A small-molecule ligand and the protein it binds are described below.
Small molecule (SMILES): Nc1ncnc2c([C@@H]3O[C@H](COP(=O)(O)O)[C@@H](O)[C@H]3O)n[nH]c12

Sequence of chain 1.C:
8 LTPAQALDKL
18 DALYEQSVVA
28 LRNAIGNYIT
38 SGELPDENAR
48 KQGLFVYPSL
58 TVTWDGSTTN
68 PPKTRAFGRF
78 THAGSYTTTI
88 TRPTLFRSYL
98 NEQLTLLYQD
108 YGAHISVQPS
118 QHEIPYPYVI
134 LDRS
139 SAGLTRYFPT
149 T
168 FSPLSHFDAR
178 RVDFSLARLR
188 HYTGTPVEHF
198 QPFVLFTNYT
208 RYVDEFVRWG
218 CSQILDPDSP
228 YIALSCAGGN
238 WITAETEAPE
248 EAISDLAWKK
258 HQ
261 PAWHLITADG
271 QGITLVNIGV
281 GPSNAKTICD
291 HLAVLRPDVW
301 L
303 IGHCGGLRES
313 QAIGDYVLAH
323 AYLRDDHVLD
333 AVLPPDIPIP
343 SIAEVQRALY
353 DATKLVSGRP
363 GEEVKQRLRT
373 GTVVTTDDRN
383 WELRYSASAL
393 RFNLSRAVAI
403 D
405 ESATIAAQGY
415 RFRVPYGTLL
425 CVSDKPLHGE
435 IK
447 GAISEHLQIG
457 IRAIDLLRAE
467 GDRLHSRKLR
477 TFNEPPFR

Binding-site contacts:
Ligand atom C2' contacts residue MSE404 of chain 1.D at 3.7 Å.
Ligand atom C4 contacts residue ILE402 of chain 1.D at 3.8 Å (hydrophobic).
Ligand atom N1 contacts residue TRP383 of chain 1.D at 3.0 Å (h-bond).
Ligand atom N8 contacts residue LYS436 of chain 1.D at 3.2 Å (salt-bridge).
Ligand atom O2P contacts residue HIS188 of chain 1.C at 2.8 Å (h-bond).
Ligand atom N8 contacts residue CYS306 of chain 1.D at 3.8 Å.
Ligand atom C2' contacts residue ASN205 of chain 1.D at 3.8 Å.
Ligand atom O3P contacts residue LYS436 of chain 1.D at 2.9 Å (salt-bridge).
Ligand atom N3 contacts residue ASP403 of chain 1.D at 3.8 Å.
Ligand atom N1 contacts residue ARG381 of chain 1.D at 3.5 Å (salt-bridge).
Ligand atom C5 contacts residue GLY307 of chain 1.D at 3.8 Å.
Ligand atom O3P contacts residue ARG381 of chain 1.D at 3.2 Å (salt-bridge).
Ligand atom N1 contacts residue ILE402 of chain 1.D at 3.8 Å.
Ligand atom N6 contacts residue GLY307 of chain 1.D at 3.8 Å.
Ligand atom O1P contacts residue TYR189 of chain 1.C at 2.7 Å (h-bond).
Ligand atom P contacts residue ARG381 of chain 1.D at 3.7 Å.
Ligand atom O2' contacts residue ASP403 of chain 1.D at 3.5 Å.
Ligand atom N6 contacts residue PRO430 of chain 1.D at 3.3 Å.
Ligand atom O3' contacts residue ASN205 of chain 1.D at 3.2 Å (h-bond).
Ligand atom C3' contacts residue GLU405 of chain 1.D at 3.6 Å.
Ligand atom O2' contacts residue ASN205 of chain 1.D at 3.1 Å (h-bond).
Ligand atom N7 contacts residue LYS436 of chain 1.D at 3.8 Å.
Ligand atom N8 contacts residue ASP428 of chain 1.D at 3.6 Å.
Ligand atom N7 contacts residue ASP428 of chain 1.D at 2.8 Å (salt-bridge).
Ligand atom O2' contacts residue GLU405 of chain 1.D at 2.6 Å (salt-bridge).
Ligand atom O3' contacts residue GLU405 of chain 1.D at 2.7 Å (salt-bridge).
Ligand atom C5' contacts residue ARG381 of chain 1.D at 3.7 Å.
Ligand atom C1' contacts residue HIS305 of chain 1.D at 3.8 Å.
Ligand atom C2' contacts residue GLU405 of chain 1.D at 3.7 Å.
Ligand atom N6 contacts residue ASP428 of chain 1.D at 3.0 Å (salt-bridge).
Ligand atom O3' contacts residue VAL280 of chain 1.D at 3.8 Å.
Ligand atom N3 contacts residue MSE404 of chain 1.D at 3.7 Å.
Ligand atom N8 contacts residue SER427 of chain 1.D at 3.8 Å.
Ligand atom O4' contacts residue LYS436 of chain 1.D at 3.5 Å (salt-bridge).
Ligand atom O2' contacts residue MSE404 of chain 1.D at 2.9 Å (h-bond).
Ligand atom N7 contacts residue CYS306 of chain 1.D at 3.6 Å.
Ligand atom N7 contacts residue GLY307 of chain 1.D at 3.5 Å (h-bond).
Ligand atom C6 contacts residue ARG381 of chain 1.D at 3.6 Å.
Ligand atom O1P contacts residue ARG381 of chain 1.D at 3.1 Å (salt-bridge).
Ligand atom C2 contacts residue TRP383 of chain 1.D at 3.7 Å (hydrophobic).

Sequence of chain 1.D:
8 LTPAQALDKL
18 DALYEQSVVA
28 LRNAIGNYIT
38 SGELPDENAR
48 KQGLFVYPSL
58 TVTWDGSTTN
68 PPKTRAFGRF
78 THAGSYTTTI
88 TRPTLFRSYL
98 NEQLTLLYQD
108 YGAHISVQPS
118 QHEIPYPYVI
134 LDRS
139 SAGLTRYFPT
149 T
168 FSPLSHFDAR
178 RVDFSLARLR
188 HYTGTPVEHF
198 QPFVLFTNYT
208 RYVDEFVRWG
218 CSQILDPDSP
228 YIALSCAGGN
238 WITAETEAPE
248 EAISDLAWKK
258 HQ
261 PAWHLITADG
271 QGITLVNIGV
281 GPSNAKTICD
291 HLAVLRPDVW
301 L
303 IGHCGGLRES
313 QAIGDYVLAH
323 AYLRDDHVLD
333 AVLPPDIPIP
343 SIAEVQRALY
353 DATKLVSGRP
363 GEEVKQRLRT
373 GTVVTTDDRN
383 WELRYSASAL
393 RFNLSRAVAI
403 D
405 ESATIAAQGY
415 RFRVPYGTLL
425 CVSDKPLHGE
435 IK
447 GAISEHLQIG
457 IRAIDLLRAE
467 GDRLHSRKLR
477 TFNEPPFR